Sequence of chain 5.C:
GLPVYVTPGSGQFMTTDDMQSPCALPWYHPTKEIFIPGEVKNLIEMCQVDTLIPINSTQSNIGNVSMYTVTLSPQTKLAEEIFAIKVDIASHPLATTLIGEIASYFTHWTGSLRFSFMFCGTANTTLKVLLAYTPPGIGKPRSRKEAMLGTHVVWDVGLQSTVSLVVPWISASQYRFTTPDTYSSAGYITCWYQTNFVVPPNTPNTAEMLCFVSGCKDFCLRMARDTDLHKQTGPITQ

Binding-site contacts:
Ligand atom O1A contacts residue TYR144 of chain 5.A at 3.3 Å.
Ligand atom F2 contacts residue PHE179 of chain 5.A at 3.6 Å.
Ligand atom F2 contacts residue VAL168 of chain 5.A at 2.9 Å.
Ligand atom O1 contacts residue MET214 of chain 5.A at 3.3 Å.
Ligand atom C3A contacts residue TYR144 of chain 5.A at 3.7 Å (hydrophobic).
Ligand atom C3 contacts residue LEU100 of chain 5.A at 3.6 Å (hydrophobic).
Ligand atom N1A contacts residue PHE179 of chain 5.A at 3.6 Å.
Ligand atom F1 contacts residue LEU217 of chain 5.A at 3.3 Å.
Ligand atom C1B contacts residue LEU181 of chain 5.A at 3.8 Å (hydrophobic).
Ligand atom O1B contacts residue ILE98 of chain 5.A at 3.1 Å.
Ligand atom C4 contacts residue LEU100 of chain 5.A at 3.7 Å (hydrophobic).
Ligand atom C1B contacts residue ILE98 of chain 5.A at 3.7 Å (hydrophobic).
Ligand atom N3A contacts residue LEU217 of chain 5.A at 3.6 Å.
Ligand atom F3 contacts residue MET143 of chain 5.A at 3.3 Å.
Ligand atom CM6 contacts residue MET214 of chain 5.A at 3.4 Å (hydrophobic).
Ligand atom CM2 contacts residue ILE122 of chain 5.A at 3.5 Å (hydrophobic).
Ligand atom C5B contacts residue LEU181 of chain 5.A at 3.5 Å (hydrophobic).
Ligand atom F2 contacts residue TYR142 of chain 5.A at 3.6 Å.
Ligand atom N1A contacts residue TYR144 of chain 5.A at 3.3 Å.
Ligand atom N3A contacts residue PHE179 of chain 5.A at 3.2 Å.
Ligand atom CM3 contacts residue ASN212 of chain 5.A at 3.6 Å.
Ligand atom O1 contacts residue LEU100 of chain 5.A at 3.7 Å.
Ligand atom C5B contacts residue TYR144 of chain 5.A at 3.7 Å (hydrophobic).
Ligand atom CM6 contacts residue TYR144 of chain 5.A at 3.6 Å (hydrophobic).
Ligand atom N2 contacts residue LEU100 of chain 5.A at 3.8 Å.
Ligand atom C4 contacts residue TYR190 of chain 5.A at 3.6 Å (hydrophobic).
Ligand atom F1 contacts residue TYR142 of chain 5.A at 3.3 Å.
Ligand atom C2A contacts residue PHE179 of chain 5.A at 3.5 Å (hydrophobic).
Ligand atom F3 contacts residue TYR144 of chain 5.A at 3.1 Å.
Ligand atom C4B contacts residue LEU181 of chain 5.A at 3.8 Å (hydrophobic).
Ligand atom C2A contacts residue TYR144 of chain 5.A at 3.6 Å (hydrophobic).
Ligand atom C1C contacts residue MET214 of chain 5.A at 3.5 Å (hydrophobic).
Ligand atom CM3 contacts residue TYR190 of chain 5.A at 3.7 Å (hydrophobic).
Ligand atom F1 contacts residue MET124 of chain 5.A at 3.5 Å.
Ligand atom F3 contacts residue ALA166 of chain 5.A at 3.2 Å.
Ligand atom C6B contacts residue LEU181 of chain 5.A at 3.5 Å (hydrophobic).
Ligand atom CM4 contacts residue TYR142 of chain 5.A at 3.5 Å (hydrophobic).
Ligand atom CM6 contacts residue LEU184 of chain 5.A at 3.4 Å (hydrophobic).
Ligand atom F3 contacts residue TYR142 of chain 5.A at 2.6 Å.
Ligand atom C3A contacts residue PHE179 of chain 5.A at 3.4 Å (hydrophobic).

Sequence of chain 5.A:
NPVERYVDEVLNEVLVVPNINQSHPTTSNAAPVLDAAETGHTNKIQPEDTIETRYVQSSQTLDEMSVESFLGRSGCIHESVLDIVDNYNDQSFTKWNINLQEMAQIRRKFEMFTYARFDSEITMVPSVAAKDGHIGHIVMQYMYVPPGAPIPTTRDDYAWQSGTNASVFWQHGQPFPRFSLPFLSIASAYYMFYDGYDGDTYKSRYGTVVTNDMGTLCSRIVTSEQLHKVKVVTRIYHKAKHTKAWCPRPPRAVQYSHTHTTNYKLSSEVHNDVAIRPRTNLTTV

A protein and the small-molecule ligand that binds it are described below.
Small molecule (SMILES): Cc1cc(CCCOc2c(C)cc(-c3noc(C(F)(F)F)n3)cc2C)on1